Sequence of chain 1.C:
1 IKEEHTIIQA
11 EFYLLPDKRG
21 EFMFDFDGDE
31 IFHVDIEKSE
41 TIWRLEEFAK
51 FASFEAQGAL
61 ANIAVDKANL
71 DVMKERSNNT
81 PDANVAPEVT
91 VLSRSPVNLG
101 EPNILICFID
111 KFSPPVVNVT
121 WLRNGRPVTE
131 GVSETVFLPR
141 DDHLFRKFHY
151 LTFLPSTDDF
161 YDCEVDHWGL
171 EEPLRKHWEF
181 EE

The protein below binds the small molecule below.
Small molecule (SMILES): CC(=O)N[C@@H]1[C@@H](O)[C@H](O)[C@@H](CO)O[C@H]1O

Binding-site contacts:
Ligand atom O7 contacts residue ASN78 of chain 1.C at 3.5 Å (h-bond).
Ligand atom C7 contacts residue ASN78 of chain 1.C at 3.0 Å.
Ligand atom C2 contacts residue ASN78 of chain 1.C at 3.2 Å.
Ligand atom C8 contacts residue ASN78 of chain 1.C at 3.5 Å.
Ligand atom C1 contacts residue ASN78 of chain 1.C at 2.6 Å.
Ligand atom N2 contacts residue ASN78 of chain 1.C at 2.7 Å (h-bond).
Ligand atom O5 contacts residue ASN78 of chain 1.C at 3.7 Å.